Binding-site contacts:
Ligand atom CBF contacts residue SER13 of chain 1.C at 4.0 Å.
Ligand atom CCL contacts residue MET1 of chain 1.C at 3.7 Å (hydrophobic).
Ligand atom OBX contacts residue LMN1 of chain 1.J at 3.8 Å.
Ligand atom CBB contacts residue SER13 of chain 1.C at 3.3 Å.
Ligand atom CBD contacts residue SER13 of chain 1.C at 3.5 Å.
Ligand atom CCH contacts residue MET1 of chain 1.C at 4.0 Å (hydrophobic).
Ligand atom CBJ contacts residue ILE10 of chain 1.C at 1.5 Å (hydrophobic).
Ligand atom CCQ contacts residue LMN1 of chain 1.J at 3.3 Å.
Ligand atom CBI contacts residue LEU300 of chain 1.D at 3.8 Å (hydrophobic).
Ligand atom CCJ contacts residue ARG6 of chain 1.C at 3.9 Å.
Ligand atom CAW contacts residue LEU304 of chain 1.D at 3.7 Å (hydrophobic).
Ligand atom CAY contacts residue L0W1 of chain 1.I at 2.9 Å.
Ligand atom CBR contacts residue ILE10 of chain 1.C at 4.0 Å (hydrophobic).
Ligand atom CCQ contacts residue LEU297 of chain 1.D at 3.6 Å (hydrophobic).
Ligand atom CCL contacts residue LMN1 of chain 1.J at 3.7 Å.
Ligand atom CAB contacts residue ILE32 of chain 1.E at 3.7 Å (hydrophobic).
Ligand atom CAA contacts residue L0W1 of chain 1.I at 1.5 Å.
Ligand atom CAY contacts residue LEU29 of chain 1.E at 4.0 Å (hydrophobic).
Ligand atom CAA contacts residue VAL16 of chain 1.C at 3.9 Å (hydrophobic).
Ligand atom CCL contacts residue LEU297 of chain 1.D at 3.0 Å (hydrophobic).
Ligand atom CBH contacts residue ILE10 of chain 1.C at 2.6 Å (hydrophobic).
Ligand atom OCB contacts residue LMN1 of chain 1.J at 2.3 Å (h-bond).
Ligand atom CBL contacts residue ILE10 of chain 1.C at 2.8 Å (hydrophobic).
Ligand atom OAN contacts residue GLN293 of chain 1.D at 3.9 Å.
Ligand atom OCB contacts residue LEU297 of chain 1.D at 4.1 Å.
Ligand atom CBS contacts residue MET1 of chain 1.C at 3.7 Å (hydrophobic).
Ligand atom CCH contacts residue LEU297 of chain 1.D at 2.7 Å (hydrophobic).
Ligand atom OAN contacts residue LEU297 of chain 1.D at 1.4 Å.
Ligand atom CBD contacts residue MET25 of chain 1.E at 3.8 Å (hydrophobic).
Ligand atom OBV contacts residue ARG6 of chain 1.C at 3.5 Å (salt-bridge).
Ligand atom OAN contacts residue LMN1 of chain 1.J at 4.0 Å.
Ligand atom OAL contacts residue LMN1 of chain 1.J at 3.3 Å.
Ligand atom CAW contacts residue L0W1 of chain 1.I at 2.6 Å.
Ligand atom CAB contacts residue LEU14 of chain 1.C at 4.0 Å (hydrophobic).
Ligand atom CAA contacts residue LEU17 of chain 1.C at 3.8 Å (hydrophobic).
Ligand atom OAN contacts residue MET1 of chain 1.C at 3.8 Å.
Ligand atom CAX contacts residue LEU14 of chain 1.C at 4.1 Å (hydrophobic).
Ligand atom CAB contacts residue LEU17 of chain 1.C at 3.8 Å (hydrophobic).
Ligand atom CBF contacts residue ILE10 of chain 1.C at 2.9 Å (hydrophobic).
Ligand atom CBC contacts residue LMN1 of chain 1.J at 4.0 Å.

This protein binds this small molecule.
Small molecule (SMILES): CCCCCCCCCCC(CCCCCCCCCC)(CO[C@H]1O[C@@H](CO)[C@H](O[C@@H]2O[C@@H](CO)[C@H](O)[C@@H](O)[C@@H]2O)[C@@H](O)[C@@H]1O)CO[C@H]1O[C@@H](CO)[C@H](O[C@@H]2O[C@@H](CO)[C@H](O)[C@@H](O)[C@@H]2O)[C@@H](O)[C@H]1O

Sequence of chain 1.E:
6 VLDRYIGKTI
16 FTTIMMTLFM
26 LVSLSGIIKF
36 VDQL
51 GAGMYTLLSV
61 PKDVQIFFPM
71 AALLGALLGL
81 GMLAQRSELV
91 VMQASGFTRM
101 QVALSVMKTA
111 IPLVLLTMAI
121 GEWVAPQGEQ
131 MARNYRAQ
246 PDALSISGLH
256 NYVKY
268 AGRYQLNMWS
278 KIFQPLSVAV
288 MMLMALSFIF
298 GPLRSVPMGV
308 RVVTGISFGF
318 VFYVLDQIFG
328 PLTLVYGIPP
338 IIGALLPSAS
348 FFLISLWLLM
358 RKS

Sequence of chain 1.C:
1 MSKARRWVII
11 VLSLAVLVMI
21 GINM

Sequence of chain 1.D:
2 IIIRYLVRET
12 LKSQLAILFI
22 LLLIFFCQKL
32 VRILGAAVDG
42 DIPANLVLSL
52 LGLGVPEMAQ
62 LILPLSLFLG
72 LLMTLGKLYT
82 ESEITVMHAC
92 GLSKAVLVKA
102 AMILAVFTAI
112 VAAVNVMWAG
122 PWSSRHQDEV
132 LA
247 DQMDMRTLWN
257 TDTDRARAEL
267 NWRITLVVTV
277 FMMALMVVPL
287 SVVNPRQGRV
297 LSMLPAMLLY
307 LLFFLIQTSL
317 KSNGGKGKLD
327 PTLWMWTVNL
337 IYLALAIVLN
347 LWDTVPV